The protein below binds the small molecule below.
Small molecule (SMILES): CCCCCC(=O)OC[C@H](COP(=O)(O)O)OC(=O)CCCCC

Sequence of chain 1.F:
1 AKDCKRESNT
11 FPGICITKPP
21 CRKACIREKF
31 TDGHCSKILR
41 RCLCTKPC

Binding-site contacts:
Ligand atom C33 contacts residue ILE14 of chain 1.F at 3.4 Å (hydrophobic).
Ligand atom C33 contacts residue GLY13 of chain 1.F at 4.0 Å.
Ligand atom C31 contacts residue ILE14 of chain 1.F at 4.2 Å (hydrophobic).
Ligand atom O32 contacts residue ILE14 of chain 1.F at 3.1 Å.
Ligand atom C36 contacts residue ILE14 of chain 1.F at 3.7 Å (hydrophobic).
Ligand atom C35 contacts residue ILE14 of chain 1.F at 3.9 Å (hydrophobic).
Ligand atom C36 contacts residue GLY13 of chain 1.F at 3.9 Å.
Ligand atom C34 contacts residue GLY13 of chain 1.F at 3.0 Å.
Ligand atom C34 contacts residue ILE14 of chain 1.F at 3.0 Å (hydrophobic).
Ligand atom C35 contacts residue GLY13 of chain 1.F at 3.9 Å.